A protein and the small-molecule ligand that binds it are described below.
Small molecule (SMILES): O=c1[nH]cnc2c(-c3cscn3)nccc12

Binding-site contacts:
Ligand atom C contacts residue PHE186 of chain 1.D at 3.4 Å (hydrophobic).
Ligand atom C7 contacts residue ZN1 of chain 1.Z at 2.9 Å.
Ligand atom C7 contacts residue HIS189 of chain 1.D at 3.2 Å.
Ligand atom C5 contacts residue ZN1 of chain 1.Z at 3.4 Å.
Ligand atom C9 contacts residue HIS189 of chain 1.D at 3.4 Å.
Ligand atom N3 contacts residue ZN1 of chain 1.Z at 2.1 Å.
Ligand atom C9 contacts residue ZN1 of chain 1.Z at 3.0 Å.
Ligand atom N contacts residue PHE186 of chain 1.D at 3.9 Å.
Ligand atom C5 contacts residue HIS277 of chain 1.D at 3.6 Å.
Ligand atom C contacts residue TYR133 of chain 1.D at 3.4 Å (hydrophobic).
Ligand atom N1 contacts residue PHE186 of chain 1.D at 4.0 Å.
Ligand atom C3 contacts residue PHE186 of chain 1.D at 3.6 Å (hydrophobic).
Ligand atom O contacts residue TYR133 of chain 1.D at 3.2 Å (h-bond).
Ligand atom C contacts residue LYS207 of chain 1.D at 3.9 Å.
Ligand atom N1 contacts residue TYR178 of chain 1.D at 3.8 Å.
Ligand atom N2 contacts residue HIS189 of chain 1.D at 3.4 Å (h-bond).
Ligand atom N2 contacts residue HIS277 of chain 1.D at 3.3 Å (h-bond).
Ligand atom C5 contacts residue PHE186 of chain 1.D at 3.5 Å (hydrophobic).
Ligand atom N3 contacts residue GLU191 of chain 1.D at 3.0 Å (salt-bridge).
Ligand atom C9 contacts residue GLU191 of chain 1.D at 3.2 Å.
Ligand atom C6 contacts residue ZN1 of chain 1.Z at 3.0 Å.
Ligand atom N contacts residue TYR178 of chain 1.D at 3.8 Å.
Ligand atom C4 contacts residue TRP209 of chain 1.D at 3.5 Å (hydrophobic).
Ligand atom C8 contacts residue TYR178 of chain 1.D at 4.0 Å (hydrophobic).
Ligand atom C6 contacts residue HIS189 of chain 1.D at 3.5 Å.
Ligand atom S contacts residue DMS1 of chain 1.CA at 3.9 Å.
Ligand atom S contacts residue LYS242 of chain 1.D at 3.6 Å.
Ligand atom C8 contacts residue HIS189 of chain 1.D at 3.9 Å.
Ligand atom N contacts residue TYR133 of chain 1.D at 2.7 Å (h-bond).
Ligand atom O contacts residue PHE186 of chain 1.D at 3.4 Å.
Ligand atom N2 contacts residue ZN1 of chain 1.Z at 2.3 Å.
Ligand atom O contacts residue LYS207 of chain 1.D at 2.8 Å (salt-bridge).
Ligand atom C1 contacts residue PHE186 of chain 1.D at 4.0 Å (hydrophobic).
Ligand atom C1 contacts residue TYR133 of chain 1.D at 3.8 Å (hydrophobic).
Ligand atom C4 contacts residue PHE186 of chain 1.D at 3.4 Å (hydrophobic).
Ligand atom N3 contacts residue HIS189 of chain 1.D at 2.9 Å (h-bond).
Ligand atom C4 contacts residue ASN199 of chain 1.D at 3.9 Å.
Ligand atom C1 contacts residue TYR178 of chain 1.D at 3.4 Å (hydrophobic).
Ligand atom C5 contacts residue TRP209 of chain 1.D at 3.5 Å (hydrophobic).
Ligand atom C2 contacts residue PHE186 of chain 1.D at 3.9 Å (hydrophobic).

Sequence of chain 1.D:
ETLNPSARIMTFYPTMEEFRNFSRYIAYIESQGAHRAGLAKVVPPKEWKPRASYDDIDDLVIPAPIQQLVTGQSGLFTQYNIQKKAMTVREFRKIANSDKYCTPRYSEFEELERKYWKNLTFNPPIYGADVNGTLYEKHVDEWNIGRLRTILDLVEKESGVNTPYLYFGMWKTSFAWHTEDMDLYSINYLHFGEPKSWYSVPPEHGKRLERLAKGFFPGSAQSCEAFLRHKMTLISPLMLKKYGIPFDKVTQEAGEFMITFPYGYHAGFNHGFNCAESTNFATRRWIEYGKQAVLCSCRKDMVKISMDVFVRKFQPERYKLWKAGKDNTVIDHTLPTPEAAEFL